A protein and the small-molecule ligand that binds it are described below.
Small molecule (SMILES): CC(=O)N[C@@H]1[C@@H](O)[C@H](O)[C@@H](CO)O[C@H]1O

Sequence of chain 3.A:
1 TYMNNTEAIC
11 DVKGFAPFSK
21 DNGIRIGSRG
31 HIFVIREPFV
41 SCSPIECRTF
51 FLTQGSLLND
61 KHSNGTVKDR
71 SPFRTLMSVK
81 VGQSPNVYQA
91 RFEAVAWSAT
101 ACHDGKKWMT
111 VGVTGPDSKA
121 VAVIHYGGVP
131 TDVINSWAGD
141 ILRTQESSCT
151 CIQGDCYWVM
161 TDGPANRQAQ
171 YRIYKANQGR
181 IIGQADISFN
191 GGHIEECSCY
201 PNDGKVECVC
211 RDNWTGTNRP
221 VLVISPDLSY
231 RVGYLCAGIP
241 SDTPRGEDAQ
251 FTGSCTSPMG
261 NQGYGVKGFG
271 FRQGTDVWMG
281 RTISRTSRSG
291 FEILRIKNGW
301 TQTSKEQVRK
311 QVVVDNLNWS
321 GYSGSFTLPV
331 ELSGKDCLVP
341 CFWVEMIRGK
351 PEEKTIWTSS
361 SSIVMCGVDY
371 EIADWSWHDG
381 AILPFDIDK

Binding-site contacts:
Ligand atom O1 contacts residue GLY65 of chain 3.A at 4.2 Å.
Ligand atom C7 contacts residue ASN64 of chain 3.A at 3.5 Å.
Ligand atom C3 contacts residue ASN64 of chain 3.A at 3.8 Å.
Ligand atom O7 contacts residue ILE382 of chain 1.A at 4.3 Å.
Ligand atom C2 contacts residue ASN64 of chain 3.A at 2.7 Å.
Ligand atom C6 contacts residue GLY65 of chain 3.A at 4.4 Å.
Ligand atom O5 contacts residue ASN64 of chain 3.A at 3.0 Å (h-bond).
Ligand atom C5 contacts residue ASN64 of chain 3.A at 4.0 Å.
Ligand atom C8 contacts residue ASN64 of chain 3.A at 4.3 Å.
Ligand atom O1 contacts residue ASN64 of chain 3.A at 1.9 Å (h-bond).
Ligand atom N2 contacts residue ASN64 of chain 3.A at 2.8 Å (h-bond).
Ligand atom C1 contacts residue ASN64 of chain 3.A at 1.8 Å.
Ligand atom C1 contacts residue GLY65 of chain 3.A at 4.5 Å.
Ligand atom O5 contacts residue GLY65 of chain 3.A at 4.1 Å.
Ligand atom O7 contacts residue ASN64 of chain 3.A at 4.0 Å.

Sequence of chain 1.A:
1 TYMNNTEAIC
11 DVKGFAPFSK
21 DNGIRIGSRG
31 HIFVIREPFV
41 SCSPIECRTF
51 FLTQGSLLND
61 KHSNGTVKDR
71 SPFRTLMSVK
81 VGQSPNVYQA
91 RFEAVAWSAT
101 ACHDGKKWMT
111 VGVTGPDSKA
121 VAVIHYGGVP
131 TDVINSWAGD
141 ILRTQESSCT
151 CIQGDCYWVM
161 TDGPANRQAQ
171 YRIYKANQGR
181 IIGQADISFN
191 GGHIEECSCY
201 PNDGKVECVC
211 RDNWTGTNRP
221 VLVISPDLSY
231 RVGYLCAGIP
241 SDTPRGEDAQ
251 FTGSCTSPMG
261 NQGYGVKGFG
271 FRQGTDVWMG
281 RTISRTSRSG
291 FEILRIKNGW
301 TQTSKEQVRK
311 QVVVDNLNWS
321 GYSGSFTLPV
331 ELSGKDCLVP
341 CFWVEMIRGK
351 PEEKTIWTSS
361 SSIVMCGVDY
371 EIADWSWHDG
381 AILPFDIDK